Binding-site contacts:
Ligand atom OP1 contacts residue ARG18 of chain 6.C at 4.0 Å.
Ligand atom OP1 contacts residue LYS21 of chain 6.C at 3.9 Å.
Ligand atom OP2 contacts residue LYS21 of chain 6.C at 2.7 Å (salt-bridge).
Ligand atom OP2 contacts residue ARG18 of chain 6.C at 3.7 Å.
Ligand atom P contacts residue LYS21 of chain 6.C at 3.4 Å.

Sequence of chain 6.C:
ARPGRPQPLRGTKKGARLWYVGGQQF

The protein below binds the small molecule below.
Small molecule (SMILES): Nc1ccn([C@H]2C[C@H](O)[C@@H](COP(=O)(O)O)O2)c(=O)n1